Sequence of chain 1.A:
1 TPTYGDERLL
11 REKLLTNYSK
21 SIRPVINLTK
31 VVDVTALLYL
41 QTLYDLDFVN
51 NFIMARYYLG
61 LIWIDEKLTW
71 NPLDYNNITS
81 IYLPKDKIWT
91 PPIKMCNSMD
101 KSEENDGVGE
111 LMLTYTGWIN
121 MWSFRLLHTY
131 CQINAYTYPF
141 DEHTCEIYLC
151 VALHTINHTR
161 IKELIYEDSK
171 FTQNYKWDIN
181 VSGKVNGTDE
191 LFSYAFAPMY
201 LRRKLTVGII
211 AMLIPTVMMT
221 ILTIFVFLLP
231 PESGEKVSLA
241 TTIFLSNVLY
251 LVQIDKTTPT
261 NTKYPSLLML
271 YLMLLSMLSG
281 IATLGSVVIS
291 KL

Binding-site contacts:
Ligand atom C17 contacts residue TYR58 of chain 1.B at 4.1 Å (hydrophobic).
Ligand atom C13 contacts residue ASN97 of chain 1.A at 4.2 Å.
Ligand atom C13 contacts residue PHE171 of chain 1.B at 3.5 Å (hydrophobic).
Ligand atom O23 contacts residue TRP122 of chain 1.B at 4.3 Å.
Ligand atom C11 contacts residue PHE171 of chain 1.B at 3.1 Å (hydrophobic).
Ligand atom C06 contacts residue PHE192 of chain 1.A at 4.3 Å (hydrophobic).
Ligand atom C13 contacts residue TYR148 of chain 1.A at 3.7 Å (hydrophobic).
Ligand atom C25 contacts residue LEU37 of chain 1.B at 4.2 Å (hydrophobic).
Ligand atom C02 contacts residue PHE192 of chain 1.A at 4.4 Å (hydrophobic).
Ligand atom C05 contacts residue SER169 of chain 1.B at 4.0 Å.
Ligand atom C78 contacts residue TRP122 of chain 1.B at 3.7 Å (hydrophobic).
Ligand atom C21 contacts residue TRP122 of chain 1.B at 3.6 Å (hydrophobic).
Ligand atom C21 contacts residue TYR39 of chain 1.B at 4.3 Å (hydrophobic).
Ligand atom C15 contacts residue PHE124 of chain 1.B at 3.3 Å (hydrophobic).
Ligand atom C11 contacts residue CYS96 of chain 1.A at 4.3 Å (hydrophobic).
Ligand atom C01 contacts residue TYR58 of chain 1.B at 3.8 Å (hydrophobic).
Ligand atom C76 contacts residue LEU191 of chain 1.A at 4.0 Å (hydrophobic).
Ligand atom C12 contacts residue CYS96 of chain 1.A at 3.8 Å (hydrophobic).
Ligand atom C19 contacts residue TYR39 of chain 1.B at 3.5 Å (hydrophobic).
Ligand atom C15 contacts residue GLN41 of chain 1.B at 4.2 Å.
Ligand atom C08 contacts residue PHE192 of chain 1.A at 3.5 Å (hydrophobic).
Ligand atom C51 contacts residue LEU37 of chain 1.B at 4.0 Å (hydrophobic).
Ligand atom C51 contacts residue ILE62 of chain 1.B at 3.8 Å (hydrophobic).
Ligand atom O10 contacts residue PHE171 of chain 1.B at 3.4 Å.
Ligand atom C26 contacts residue LEU37 of chain 1.B at 4.2 Å (hydrophobic).
Ligand atom C81 contacts residue PHE192 of chain 1.A at 3.5 Å (hydrophobic).
Ligand atom C13 contacts residue CYS96 of chain 1.A at 3.0 Å (hydrophobic).
Ligand atom C07 contacts residue PHE192 of chain 1.A at 3.6 Å (hydrophobic).
Ligand atom C20 contacts residue TRP122 of chain 1.B at 4.0 Å (hydrophobic).
Ligand atom C80 contacts residue LEU191 of chain 1.A at 4.2 Å (hydrophobic).
Ligand atom C11 contacts residue GLN41 of chain 1.B at 3.9 Å.
Ligand atom C13 contacts residue GLN41 of chain 1.B at 4.3 Å.
Ligand atom C14 contacts residue PHE124 of chain 1.B at 3.9 Å (hydrophobic).
Ligand atom C12 contacts residue PHE171 of chain 1.B at 3.8 Å (hydrophobic).
Ligand atom C04 contacts residue SER169 of chain 1.B at 3.7 Å.
Ligand atom C18 contacts residue TYR39 of chain 1.B at 3.7 Å (hydrophobic).
Ligand atom O28 contacts residue LEU37 of chain 1.B at 4.4 Å.
Ligand atom C27 contacts residue LEU37 of chain 1.B at 3.8 Å (hydrophobic).
Ligand atom C14 contacts residue CYS96 of chain 1.A at 3.5 Å (hydrophobic).
Ligand atom C78 contacts residue TYR58 of chain 1.B at 3.5 Å (hydrophobic).

A protein and the small-molecule ligand that binds it are described below.
Small molecule (SMILES): C[C@@H]1CC[C@@]2(OC1)O[C@H]1C[C@H]3[C@@H]4CC=C5C[C@@H](OCCC(CO)CO)CC[C@]5(C)[C@H]4CC[C@]3(C)[C@H]1[C@@H]2C

Sequence of chain 1.B:
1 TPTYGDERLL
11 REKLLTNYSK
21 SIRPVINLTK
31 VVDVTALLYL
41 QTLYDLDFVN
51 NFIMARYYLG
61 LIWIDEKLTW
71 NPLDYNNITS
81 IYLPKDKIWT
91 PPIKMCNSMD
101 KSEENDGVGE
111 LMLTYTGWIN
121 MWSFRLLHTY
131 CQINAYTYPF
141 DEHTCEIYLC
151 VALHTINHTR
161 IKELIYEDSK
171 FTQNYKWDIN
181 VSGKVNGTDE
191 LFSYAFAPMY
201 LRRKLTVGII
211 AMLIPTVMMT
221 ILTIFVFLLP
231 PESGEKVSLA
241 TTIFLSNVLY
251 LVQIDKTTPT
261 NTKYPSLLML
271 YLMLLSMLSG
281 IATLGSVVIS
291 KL